A protein and the small-molecule ligand that binds it are described below.
Small molecule (SMILES): CC(=O)N[C@H]1[C@H]([C@H](O)[C@H](O)CO)O[C@@](O)(C(=O)O)C[C@@H]1O

Binding-site contacts:
Ligand atom C9 contacts residue GLU190 of chain 1.C at 2.9 Å.
Ligand atom C10 contacts residue LEU194 of chain 1.C at 3.9 Å (hydrophobic).
Ligand atom C9 contacts residue SER228 of chain 1.C at 4.2 Å.
Ligand atom C5 contacts residue GLY135 of chain 1.C at 4.1 Å.
Ligand atom O1A contacts residue SER136 of chain 1.C at 2.8 Å (h-bond).
Ligand atom C7 contacts residue TRP153 of chain 1.C at 3.9 Å (hydrophobic).
Ligand atom C8 contacts residue GLU190 of chain 1.C at 4.4 Å.
Ligand atom O9 contacts residue SER228 of chain 1.C at 2.9 Å (h-bond).
Ligand atom C10 contacts residue GLY135 of chain 1.C at 4.4 Å.
Ligand atom O9 contacts residue HIS183 of chain 1.C at 3.8 Å.
Ligand atom O1A contacts residue ASN137 of chain 1.C at 3.3 Å (h-bond).
Ligand atom O1B contacts residue SER136 of chain 1.C at 3.9 Å.
Ligand atom C1 contacts residue ASN137 of chain 1.C at 3.6 Å.
Ligand atom O8 contacts residue TRP153 of chain 1.C at 3.7 Å.
Ligand atom O9 contacts residue LEU226 of chain 1.C at 4.0 Å.
Ligand atom C1 contacts residue SER136 of chain 1.C at 3.7 Å.
Ligand atom C9 contacts residue TYR98 of chain 1.C at 3.4 Å (hydrophobic).
Ligand atom C8 contacts residue TRP153 of chain 1.C at 4.2 Å (hydrophobic).
Ligand atom C11 contacts residue TRP153 of chain 1.C at 3.7 Å (hydrophobic).
Ligand atom O1B contacts residue ASN137 of chain 1.C at 3.3 Å (h-bond).
Ligand atom C8 contacts residue LEU226 of chain 1.C at 4.2 Å (hydrophobic).
Ligand atom C9 contacts residue HIS183 of chain 1.C at 3.8 Å.
Ligand atom O1B contacts residue ALA138 of chain 1.C at 4.5 Å.
Ligand atom C10 contacts residue TRP153 of chain 1.C at 4.1 Å (hydrophobic).
Ligand atom C11 contacts residue LEU194 of chain 1.C at 4.1 Å (hydrophobic).
Ligand atom O8 contacts residue TYR98 of chain 1.C at 2.8 Å (h-bond).
Ligand atom C11 contacts residue THR155 of chain 1.C at 3.5 Å.
Ligand atom N5 contacts residue TRP153 of chain 1.C at 3.6 Å.
Ligand atom O7 contacts residue LEU194 of chain 1.C at 4.3 Å.
Ligand atom C6 contacts residue TRP153 of chain 1.C at 4.1 Å (hydrophobic).
Ligand atom C8 contacts residue TYR98 of chain 1.C at 3.7 Å (hydrophobic).
Ligand atom O9 contacts residue TYR98 of chain 1.C at 2.9 Å (h-bond).
Ligand atom O4 contacts residue GLY135 of chain 1.C at 3.7 Å.
Ligand atom O8 contacts residue LEU226 of chain 1.C at 3.4 Å.
Ligand atom O1A contacts residue GLY135 of chain 1.C at 4.1 Å.
Ligand atom O10 contacts residue LEU194 of chain 1.C at 3.3 Å.
Ligand atom C4 contacts residue GLY135 of chain 1.C at 3.5 Å.
Ligand atom O9 contacts residue GLU190 of chain 1.C at 2.8 Å (salt-bridge).
Ligand atom N5 contacts residue GLY135 of chain 1.C at 3.5 Å (h-bond).

Sequence of chain 1.C:
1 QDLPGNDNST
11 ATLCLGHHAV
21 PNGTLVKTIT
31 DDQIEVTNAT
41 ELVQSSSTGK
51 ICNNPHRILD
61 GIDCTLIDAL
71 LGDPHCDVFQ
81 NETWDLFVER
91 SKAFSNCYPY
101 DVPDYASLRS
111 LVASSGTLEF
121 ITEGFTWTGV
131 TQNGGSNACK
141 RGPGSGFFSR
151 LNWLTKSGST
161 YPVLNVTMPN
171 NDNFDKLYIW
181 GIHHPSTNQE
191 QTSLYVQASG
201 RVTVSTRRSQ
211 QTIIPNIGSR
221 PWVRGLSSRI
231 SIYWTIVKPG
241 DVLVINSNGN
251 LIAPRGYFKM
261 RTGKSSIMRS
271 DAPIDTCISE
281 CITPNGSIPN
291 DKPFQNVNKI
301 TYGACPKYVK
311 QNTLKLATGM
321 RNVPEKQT